Binding-site contacts:
Ligand atom C8 contacts residue VAL239 of chain 1.L at 3.2 Å (hydrophobic).
Ligand atom C5 contacts residue SER240 of chain 1.L at 3.0 Å.
Ligand atom C5' contacts residue GLY241 of chain 1.L at 3.3 Å.
Ligand atom N7 contacts residue SER240 of chain 1.L at 2.8 Å (h-bond).
Ligand atom C6 contacts residue PHE266 of chain 1.L at 3.4 Å (hydrophobic).
Ligand atom C4 contacts residue PHE266 of chain 1.L at 3.5 Å (hydrophobic).
Ligand atom C4' contacts residue ALA87 of chain 1.L at 3.4 Å (hydrophobic).
Ligand atom OP2 contacts residue PRO242 of chain 1.L at 3.4 Å.
Ligand atom C5 contacts residue PHE266 of chain 1.L at 3.3 Å (hydrophobic).
Ligand atom O4' contacts residue GLY241 of chain 1.L at 3.4 Å.
Ligand atom O2' contacts residue ASP112 of chain 1.L at 2.5 Å (salt-bridge).
Ligand atom N6 contacts residue TYR271 of chain 1.L at 3.4 Å (h-bond).
Ligand atom O3' contacts residue VAL243 of chain 1.L at 3.3 Å.
Ligand atom N1 contacts residue GLN102 of chain 1.C at 3.5 Å.
Ligand atom C2 contacts residue MET203 of chain 1.L at 3.4 Å (hydrophobic).
Ligand atom N7 contacts residue ARG256 of chain 1.C at 3.2 Å (salt-bridge).
Ligand atom OP2 contacts residue VAL243 of chain 1.L at 3.5 Å (h-bond).
Ligand atom N1 contacts residue LEU206 of chain 1.L at 3.5 Å (h-bond).
Ligand atom N7 contacts residue TYR271 of chain 1.L at 3.1 Å (h-bond).
Ligand atom N6 contacts residue ARG165 of chain 1.L at 3.4 Å (salt-bridge).
Ligand atom OP1 contacts residue ASN254 of chain 1.C at 3.3 Å (h-bond).
Ligand atom N6 contacts residue ASP117 of chain 1.L at 2.8 Å (salt-bridge).
Ligand atom O4' contacts residue PRO242 of chain 1.L at 3.3 Å (h-bond).
Ligand atom O4' contacts residue GLN164 of chain 1.L at 3.5 Å (h-bond).
Ligand atom C6 contacts residue SER240 of chain 1.L at 3.5 Å.
Ligand atom O2' contacts residue ALA87 of chain 1.L at 3.5 Å (h-bond).
Ligand atom N3 contacts residue PRO242 of chain 1.L at 3.5 Å.
Ligand atom O3' contacts residue ARG223 of chain 1.C at 3.1 Å (salt-bridge).
Ligand atom O4' contacts residue ALA87 of chain 1.L at 3.0 Å (h-bond).
Ligand atom N1 contacts residue LEU205 of chain 1.L at 3.5 Å.
Ligand atom N1 contacts residue ARG165 of chain 1.L at 3.2 Å.
Ligand atom OP2 contacts residue ASN109 of chain 1.L at 2.8 Å (h-bond).
Ligand atom C8 contacts residue SER240 of chain 1.L at 3.2 Å.
Ligand atom N6 contacts residue TRP160 of chain 1.L at 3.4 Å.
Ligand atom O2' contacts residue ARG86 of chain 1.L at 3.4 Å.
Ligand atom C2 contacts residue GLN102 of chain 1.C at 3.5 Å.
Ligand atom C5' contacts residue GLN164 of chain 1.L at 3.1 Å.
Ligand atom OP1 contacts residue ARG256 of chain 1.C at 2.8 Å (salt-bridge).
Ligand atom OP1 contacts residue GLN102 of chain 1.C at 2.9 Å (h-bond).
Ligand atom N3 contacts residue MET203 of chain 1.L at 3.3 Å (h-bond).

Sequence of chain 1.C:
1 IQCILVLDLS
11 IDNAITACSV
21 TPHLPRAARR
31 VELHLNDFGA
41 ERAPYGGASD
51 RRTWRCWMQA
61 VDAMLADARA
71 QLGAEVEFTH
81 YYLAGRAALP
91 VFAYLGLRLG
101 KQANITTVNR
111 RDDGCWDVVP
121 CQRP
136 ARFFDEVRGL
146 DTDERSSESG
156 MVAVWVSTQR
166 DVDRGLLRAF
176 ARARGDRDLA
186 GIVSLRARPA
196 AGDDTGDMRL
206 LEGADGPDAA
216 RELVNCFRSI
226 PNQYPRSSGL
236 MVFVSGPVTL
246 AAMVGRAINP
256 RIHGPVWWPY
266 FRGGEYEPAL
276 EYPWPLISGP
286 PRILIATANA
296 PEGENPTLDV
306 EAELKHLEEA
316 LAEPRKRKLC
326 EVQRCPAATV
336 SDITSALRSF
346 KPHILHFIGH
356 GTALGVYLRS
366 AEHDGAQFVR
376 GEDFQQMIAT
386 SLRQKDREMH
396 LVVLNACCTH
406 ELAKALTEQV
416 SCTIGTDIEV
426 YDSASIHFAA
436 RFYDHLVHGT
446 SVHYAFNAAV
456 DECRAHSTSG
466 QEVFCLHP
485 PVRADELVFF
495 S

A small-molecule ligand and the protein it binds are described below.
Small molecule (SMILES): Nc1ncnc2c1ncn2[C@@H]1O[C@H](CO[P](=O)(O)O[C@H]2[C@@H](O)[C@H](n3cnc4c(N)ncnc43)O[C@@H]2CO[P](=O)(O)O[C@H]2[C@@H](O)[C@H](n3cnc4c(N)ncnc43)O[C@@H]2CO)[C@@H](O)[C@H]1O

Sequence of chain 1.L:
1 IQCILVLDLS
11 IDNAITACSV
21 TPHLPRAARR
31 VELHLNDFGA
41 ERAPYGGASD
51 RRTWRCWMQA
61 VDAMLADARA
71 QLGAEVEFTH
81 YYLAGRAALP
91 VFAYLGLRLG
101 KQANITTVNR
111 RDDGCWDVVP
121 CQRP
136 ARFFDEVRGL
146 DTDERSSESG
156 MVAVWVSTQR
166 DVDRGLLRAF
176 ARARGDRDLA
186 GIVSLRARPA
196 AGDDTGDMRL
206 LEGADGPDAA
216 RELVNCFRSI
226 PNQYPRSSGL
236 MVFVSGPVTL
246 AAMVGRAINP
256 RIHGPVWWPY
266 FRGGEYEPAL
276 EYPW